Binding-site contacts:
Ligand atom O5 contacts residue ASN30 of chain 2.A at 2.3 Å (h-bond).
Ligand atom C2 contacts residue ASN30 of chain 2.A at 2.5 Å.
Ligand atom O3 contacts residue ASP283 of chain 2.A at 4.1 Å.
Ligand atom C7 contacts residue THR32 of chain 2.A at 4.0 Å.
Ligand atom O6 contacts residue ILE56 of chain 2.B at 4.3 Å.
Ligand atom C1 contacts residue ASN30 of chain 2.A at 1.4 Å.
Ligand atom C8 contacts residue THR32 of chain 2.A at 3.3 Å.
Ligand atom C4 contacts residue ASP283 of chain 2.A at 4.0 Å.
Ligand atom C6 contacts residue ASP283 of chain 2.A at 4.4 Å.
Ligand atom C1 contacts residue THR310 of chain 2.A at 3.7 Å.
Ligand atom O5 contacts residue ALA31 of chain 2.A at 4.4 Å.
Ligand atom O6 contacts residue LEU52 of chain 2.B at 3.4 Å.
Ligand atom C5 contacts residue THR310 of chain 2.A at 4.3 Å.
Ligand atom O5 contacts residue THR310 of chain 2.A at 3.2 Å (h-bond).
Ligand atom O7 contacts residue ASN30 of chain 2.A at 3.8 Å.
Ligand atom C6 contacts residue LEU52 of chain 2.B at 3.8 Å (hydrophobic).
Ligand atom N2 contacts residue ASN30 of chain 2.A at 2.9 Å (h-bond).
Ligand atom C7 contacts residue ASN30 of chain 2.A at 3.5 Å.
Ligand atom C6 contacts residue THR310 of chain 2.A at 4.0 Å.
Ligand atom O4 contacts residue ILE56 of chain 2.B at 4.0 Å.
Ligand atom O6 contacts residue THR310 of chain 2.A at 4.0 Å.
Ligand atom C1 contacts residue ALA31 of chain 2.A at 4.3 Å (hydrophobic).
Ligand atom C6 contacts residue ILE56 of chain 2.B at 3.5 Å (hydrophobic).
Ligand atom C4 contacts residue ASN30 of chain 2.A at 4.3 Å.
Ligand atom C3 contacts residue ASN30 of chain 2.A at 3.8 Å.
Ligand atom C5 contacts residue ASN30 of chain 2.A at 3.7 Å.
Ligand atom O7 contacts residue THR32 of chain 2.A at 4.0 Å.
Ligand atom O4 contacts residue ASP283 of chain 2.A at 4.0 Å.

Sequence of chain 2.A:
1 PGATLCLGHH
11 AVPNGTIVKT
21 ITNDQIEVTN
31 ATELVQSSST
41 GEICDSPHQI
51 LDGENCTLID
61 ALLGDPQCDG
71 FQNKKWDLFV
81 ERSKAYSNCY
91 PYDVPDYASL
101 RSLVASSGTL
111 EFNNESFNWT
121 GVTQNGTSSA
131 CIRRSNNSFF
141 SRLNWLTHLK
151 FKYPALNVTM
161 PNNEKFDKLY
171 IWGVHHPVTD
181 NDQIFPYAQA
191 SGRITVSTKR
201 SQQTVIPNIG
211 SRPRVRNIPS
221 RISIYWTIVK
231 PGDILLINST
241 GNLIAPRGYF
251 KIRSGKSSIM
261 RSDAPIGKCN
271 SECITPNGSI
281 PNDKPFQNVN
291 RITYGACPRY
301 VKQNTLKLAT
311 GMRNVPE

Sequence of chain 2.B:
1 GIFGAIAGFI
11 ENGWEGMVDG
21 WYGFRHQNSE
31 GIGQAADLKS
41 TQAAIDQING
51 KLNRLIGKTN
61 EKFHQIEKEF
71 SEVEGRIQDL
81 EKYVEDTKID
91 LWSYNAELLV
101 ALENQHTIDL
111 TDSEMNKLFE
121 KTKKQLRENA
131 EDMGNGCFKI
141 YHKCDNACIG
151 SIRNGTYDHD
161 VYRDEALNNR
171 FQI

The small molecule below binds the protein below.
Small molecule (SMILES): CC(=O)N[C@H]1[C@H](O[C@H]2[C@H](O)[C@@H](NC(C)=O)CO[C@@H]2CO)O[C@H](CO)[C@@H](O[C@@H]2O[C@H](CO[C@H]3O[C@H](CO)[C@@H](O)[C@H](O)[C@@H]3O)[C@@H](O)[C@H](O[C@H]3O[C@H](CO)[C@@H](O)[C@H](O)[C@@H]3O)[C@@H]2O)[C@@H]1O